Binding-site contacts:
Ligand atom O2B contacts residue ASP192 of chain 1.A at 3.1 Å (salt-bridge).
Ligand atom N7 contacts residue ASP276 of chain 1.A at 3.4 Å.
Ligand atom O2G contacts residue MG1 of chain 1.F at 3.7 Å.
Ligand atom O2G contacts residue SER180 of chain 1.A at 2.5 Å (h-bond).
Ligand atom O1A contacts residue MG1 of chain 1.F at 2.1 Å.
Ligand atom PB contacts residue MG1 of chain 1.F at 3.1 Å.
Ligand atom O1A contacts residue MG1 of chain 1.G at 2.4 Å.
Ligand atom C1' contacts residue TYR271 of chain 1.A at 3.6 Å (hydrophobic).
Ligand atom C2' contacts residue ASN279 of chain 1.A at 3.5 Å.
Ligand atom O2A contacts residue MG1 of chain 1.G at 3.7 Å.
Ligand atom PG contacts residue GLY189 of chain 1.A at 3.6 Å.
Ligand atom O2G contacts residue GLY189 of chain 1.A at 2.8 Å (h-bond).
Ligand atom C2' contacts residue GLY274 of chain 1.A at 3.4 Å.
Ligand atom O4' contacts residue PHE272 of chain 1.A at 3.5 Å.
Ligand atom O1B contacts residue ARG183 of chain 1.A at 2.9 Å (salt-bridge).
Ligand atom PA contacts residue MG1 of chain 1.F at 3.3 Å.
Ligand atom PA contacts residue MG1 of chain 1.G at 3.5 Å.
Ligand atom O3B contacts residue MG1 of chain 1.F at 3.6 Å.
Ligand atom O3' contacts residue THR273 of chain 1.A at 3.4 Å (h-bond).
Ligand atom O1G contacts residue GLY189 of chain 1.A at 3.5 Å (h-bond).
Ligand atom C8 contacts residue ASP276 of chain 1.A at 3.7 Å.
Ligand atom N3 contacts residue ASN279 of chain 1.A at 3.0 Å (h-bond).
Ligand atom N3 contacts residue TYR271 of chain 1.A at 3.5 Å.
Ligand atom C5' contacts residue ASP192 of chain 1.A at 3.4 Å.
Ligand atom O2B contacts residue SER180 of chain 1.A at 3.3 Å (h-bond).
Ligand atom O2G contacts residue SER188 of chain 1.A at 3.5 Å.
Ligand atom O1A contacts residue ASP192 of chain 1.A at 3.1 Å (salt-bridge).
Ligand atom O3' contacts residue ARG183 of chain 1.A at 3.3 Å (salt-bridge).
Ligand atom PG contacts residue MG1 of chain 1.F at 3.3 Å.
Ligand atom O1A contacts residue ASP190 of chain 1.A at 3.1 Å (salt-bridge).
Ligand atom C5 contacts residue ASP276 of chain 1.A at 3.5 Å.
Ligand atom C3A contacts residue MG1 of chain 1.F at 3.6 Å.
Ligand atom O3' contacts residue GLY274 of chain 1.A at 3.3 Å.
Ligand atom O3G contacts residue ASP190 of chain 1.A at 3.0 Å (salt-bridge).
Ligand atom C2' contacts residue TYR271 of chain 1.A at 3.2 Å (hydrophobic).
Ligand atom O3' contacts residue PHE272 of chain 1.A at 3.7 Å.
Ligand atom O2B contacts residue GLY179 of chain 1.A at 3.3 Å.
Ligand atom O2B contacts residue MG1 of chain 1.F at 2.1 Å.
Ligand atom C4' contacts residue PHE272 of chain 1.A at 3.5 Å (hydrophobic).
Ligand atom O3G contacts residue MG1 of chain 1.F at 2.2 Å.

Sequence of chain 1.A:
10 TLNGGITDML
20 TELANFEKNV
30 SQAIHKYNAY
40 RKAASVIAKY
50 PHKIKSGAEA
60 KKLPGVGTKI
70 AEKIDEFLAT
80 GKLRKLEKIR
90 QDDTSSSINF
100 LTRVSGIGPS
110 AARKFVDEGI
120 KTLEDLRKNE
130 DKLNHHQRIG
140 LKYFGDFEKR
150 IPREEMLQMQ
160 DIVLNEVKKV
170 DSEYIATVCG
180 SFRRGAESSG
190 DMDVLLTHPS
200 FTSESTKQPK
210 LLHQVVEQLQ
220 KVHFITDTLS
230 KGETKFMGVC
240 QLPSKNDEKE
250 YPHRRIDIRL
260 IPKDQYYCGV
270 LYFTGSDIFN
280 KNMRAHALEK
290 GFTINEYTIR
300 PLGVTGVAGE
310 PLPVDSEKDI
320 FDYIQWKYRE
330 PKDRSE

The small molecule below binds the protein below.
Small molecule (SMILES): Nc1ncnc2c1ncn2[C@H]1C[C@H](O)[C@@H](CO[P](=O)(O)C(F)(F)[P](=O)(O)OP(=O)(O)O)O1